Binding-site contacts:
Ligand atom C2 contacts residue SER46 of chain 1.A at 3.7 Å.
Ligand atom C2 contacts residue SER46 of chain 1.B at 3.9 Å.
Ligand atom O3 contacts residue SER46 of chain 1.A at 3.6 Å.
Ligand atom O1 contacts residue GLN45 of chain 1.B at 4.3 Å.
Ligand atom C3 contacts residue GLN45 of chain 1.A at 3.8 Å.
Ligand atom C1 contacts residue SER46 of chain 1.A at 3.7 Å.
Ligand atom C1 contacts residue SER46 of chain 1.B at 4.1 Å.
Ligand atom C3 contacts residue SER46 of chain 1.A at 3.4 Å.
Ligand atom O1 contacts residue SER46 of chain 1.A at 3.6 Å.
Ligand atom C3 contacts residue GLN45 of chain 1.B at 3.9 Å.
Ligand atom C1 contacts residue GLN45 of chain 1.B at 3.3 Å.
Ligand atom O3 contacts residue SER46 of chain 1.B at 3.6 Å.
Ligand atom O3 contacts residue GLN45 of chain 1.A at 3.7 Å.
Ligand atom C2 contacts residue GLN45 of chain 1.B at 4.4 Å.
Ligand atom C3 contacts residue SER46 of chain 1.B at 3.4 Å.

Sequence of chain 1.A:
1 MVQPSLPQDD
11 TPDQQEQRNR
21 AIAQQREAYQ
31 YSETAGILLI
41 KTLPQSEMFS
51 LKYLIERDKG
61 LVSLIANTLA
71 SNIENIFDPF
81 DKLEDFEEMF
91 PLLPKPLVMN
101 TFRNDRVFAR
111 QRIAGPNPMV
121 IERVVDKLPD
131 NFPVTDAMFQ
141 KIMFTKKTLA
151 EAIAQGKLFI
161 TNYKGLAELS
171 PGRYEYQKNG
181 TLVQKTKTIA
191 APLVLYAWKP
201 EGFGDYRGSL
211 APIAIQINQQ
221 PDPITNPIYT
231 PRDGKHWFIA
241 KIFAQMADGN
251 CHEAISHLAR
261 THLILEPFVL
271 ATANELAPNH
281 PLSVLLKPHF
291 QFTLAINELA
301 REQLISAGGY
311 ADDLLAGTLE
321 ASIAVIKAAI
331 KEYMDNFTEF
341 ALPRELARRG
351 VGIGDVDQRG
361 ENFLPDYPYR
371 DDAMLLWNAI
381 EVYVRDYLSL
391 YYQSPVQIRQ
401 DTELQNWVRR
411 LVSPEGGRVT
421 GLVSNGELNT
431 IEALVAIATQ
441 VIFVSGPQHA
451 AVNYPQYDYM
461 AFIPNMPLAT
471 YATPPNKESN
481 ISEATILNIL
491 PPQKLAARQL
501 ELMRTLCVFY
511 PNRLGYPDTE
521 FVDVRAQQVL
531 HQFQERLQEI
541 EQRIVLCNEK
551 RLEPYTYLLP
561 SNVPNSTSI

The protein below binds the small molecule below.
Small molecule (SMILES): OCCCO

Sequence of chain 1.B:
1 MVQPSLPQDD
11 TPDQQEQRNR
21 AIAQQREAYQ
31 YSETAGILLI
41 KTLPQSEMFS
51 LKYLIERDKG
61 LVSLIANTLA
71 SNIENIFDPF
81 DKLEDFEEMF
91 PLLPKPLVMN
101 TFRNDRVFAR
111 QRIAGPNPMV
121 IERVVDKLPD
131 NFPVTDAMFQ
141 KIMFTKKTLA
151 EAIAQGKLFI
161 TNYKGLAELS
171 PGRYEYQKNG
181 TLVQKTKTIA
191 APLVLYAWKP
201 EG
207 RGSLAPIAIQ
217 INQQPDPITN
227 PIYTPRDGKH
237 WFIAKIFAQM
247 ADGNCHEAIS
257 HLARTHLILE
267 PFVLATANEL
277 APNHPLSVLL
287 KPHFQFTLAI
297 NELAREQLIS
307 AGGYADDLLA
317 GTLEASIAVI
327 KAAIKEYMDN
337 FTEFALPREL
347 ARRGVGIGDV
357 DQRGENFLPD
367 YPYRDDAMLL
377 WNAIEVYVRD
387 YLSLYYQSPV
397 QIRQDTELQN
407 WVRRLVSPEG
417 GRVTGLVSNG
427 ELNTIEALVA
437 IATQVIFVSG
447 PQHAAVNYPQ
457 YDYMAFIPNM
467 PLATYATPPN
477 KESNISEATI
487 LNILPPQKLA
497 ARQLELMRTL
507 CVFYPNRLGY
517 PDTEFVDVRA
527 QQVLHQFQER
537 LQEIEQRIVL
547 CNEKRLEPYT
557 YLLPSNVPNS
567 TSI